The protein below binds the small molecule below.
Small molecule (SMILES): CC(=O)N[C@H]1[C@H](O[C@H]2[C@H](O)[C@@H](NC(C)=O)CO[C@@H]2CO)O[C@H](CO)[C@@H](O)[C@@H]1O

Binding-site contacts:
Ligand atom C8 contacts residue GLY312 of chain 1.C at 3.8 Å.
Ligand atom C5 contacts residue ASN149 of chain 1.C at 3.8 Å.
Ligand atom C8 contacts residue LEU168 of chain 1.C at 4.0 Å (hydrophobic).
Ligand atom N2 contacts residue ASN149 of chain 1.C at 2.9 Å (h-bond).
Ligand atom O7 contacts residue LEU168 of chain 1.C at 4.2 Å.
Ligand atom C7 contacts residue TYR166 of chain 1.C at 4.4 Å (hydrophobic).
Ligand atom C7 contacts residue ASN137 of chain 1.C at 3.9 Å.
Ligand atom C3 contacts residue ASN149 of chain 1.C at 3.9 Å.
Ligand atom O5 contacts residue ASN149 of chain 1.C at 2.5 Å (h-bond).
Ligand atom C7 contacts residue ASN149 of chain 1.C at 3.5 Å.
Ligand atom O3 contacts residue ASP313 of chain 1.C at 4.4 Å.
Ligand atom C1 contacts residue TYR166 of chain 1.C at 3.8 Å (hydrophobic).
Ligand atom N2 contacts residue ASN137 of chain 1.C at 4.4 Å.
Ligand atom O7 contacts residue ASN137 of chain 1.C at 3.1 Å (h-bond).
Ligand atom C7 contacts residue ASP313 of chain 1.C at 4.4 Å.
Ligand atom C5 contacts residue TYR166 of chain 1.C at 3.6 Å (hydrophobic).
Ligand atom O7 contacts residue ASN149 of chain 1.C at 3.7 Å.
Ligand atom C8 contacts residue ASN149 of chain 1.C at 3.9 Å.
Ligand atom C8 contacts residue TYR166 of chain 1.C at 3.5 Å (hydrophobic).
Ligand atom C2 contacts residue ASN149 of chain 1.C at 2.5 Å.
Ligand atom C1 contacts residue ASN149 of chain 1.C at 1.5 Å.
Ligand atom C4 contacts residue ASN149 of chain 1.C at 4.4 Å.
Ligand atom O5 contacts residue TYR166 of chain 1.C at 3.6 Å.
Ligand atom C6 contacts residue TYR166 of chain 1.C at 3.7 Å (hydrophobic).
Ligand atom O7 contacts residue VAL135 of chain 1.C at 4.4 Å.
Ligand atom C8 contacts residue ASP313 of chain 1.C at 3.8 Å.

Sequence of chain 1.C:
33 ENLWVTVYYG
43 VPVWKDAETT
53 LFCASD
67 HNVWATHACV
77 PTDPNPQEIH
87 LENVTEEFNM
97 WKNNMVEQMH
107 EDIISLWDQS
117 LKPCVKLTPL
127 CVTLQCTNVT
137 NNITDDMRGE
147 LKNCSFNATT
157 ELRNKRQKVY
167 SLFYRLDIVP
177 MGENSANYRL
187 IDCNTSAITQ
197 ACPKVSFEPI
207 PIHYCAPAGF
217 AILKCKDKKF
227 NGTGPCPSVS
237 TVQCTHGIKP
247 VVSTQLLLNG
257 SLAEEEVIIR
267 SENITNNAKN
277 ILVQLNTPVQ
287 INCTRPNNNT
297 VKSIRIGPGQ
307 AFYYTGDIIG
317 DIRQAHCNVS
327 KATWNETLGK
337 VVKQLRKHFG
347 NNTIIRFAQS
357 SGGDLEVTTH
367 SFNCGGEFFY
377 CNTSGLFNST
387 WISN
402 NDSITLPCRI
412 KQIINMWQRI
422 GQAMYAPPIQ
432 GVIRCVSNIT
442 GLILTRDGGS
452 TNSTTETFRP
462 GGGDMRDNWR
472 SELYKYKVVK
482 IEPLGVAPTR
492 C